Binding-site contacts:
Ligand atom NAT contacts residue PHE155 of chain 34.A at 3.9 Å.
Ligand atom NBB contacts residue TRP203 of chain 34.A at 3.9 Å.
Ligand atom CAG contacts residue ASN228 of chain 34.A at 3.2 Å.
Ligand atom CAK contacts residue PHE135 of chain 34.A at 3.6 Å (hydrophobic).
Ligand atom CAX contacts residue TRP203 of chain 34.A at 3.5 Å (hydrophobic).
Ligand atom CAL contacts residue PRO177 of chain 34.A at 3.7 Å (hydrophobic).
Ligand atom CAR contacts residue TYR201 of chain 34.A at 3.5 Å (hydrophobic).
Ligand atom CAA contacts residue VAL179 of chain 34.A at 3.3 Å (hydrophobic).
Ligand atom CAG contacts residue TRP203 of chain 34.A at 3.6 Å (hydrophobic).
Ligand atom OAB contacts residue ILE113 of chain 34.A at 3.2 Å (h-bond).
Ligand atom OAB contacts residue ASP112 of chain 34.A at 3.6 Å.
Ligand atom CAS contacts residue TRP203 of chain 34.A at 3.5 Å (hydrophobic).
Ligand atom CAA contacts residue TYR153 of chain 34.A at 3.7 Å (hydrophobic).
Ligand atom OAW contacts residue ILE111 of chain 34.A at 3.9 Å.
Ligand atom CAI contacts residue VAL192 of chain 34.A at 3.9 Å (hydrophobic).
Ligand atom CAC contacts residue PHE233 of chain 34.A at 3.9 Å (hydrophobic).
Ligand atom CAE contacts residue ASN228 of chain 34.A at 3.4 Å.
Ligand atom CBA contacts residue ASN228 of chain 34.A at 3.8 Å.
Ligand atom CAJ contacts residue PHE155 of chain 34.A at 3.8 Å (hydrophobic).
Ligand atom CAC contacts residue PHE137 of chain 34.A at 3.8 Å (hydrophobic).
Ligand atom CAE contacts residue GLN202 of chain 34.A at 3.4 Å.
Ligand atom CBA contacts residue TRP203 of chain 34.A at 3.3 Å (hydrophobic).
Ligand atom NBC contacts residue TRP203 of chain 34.A at 3.2 Å.
Ligand atom CAF contacts residue TRP203 of chain 34.A at 3.8 Å (hydrophobic).
Ligand atom CAL contacts residue PHE155 of chain 34.A at 3.7 Å (hydrophobic).
Ligand atom CAA contacts residue SER178 of chain 34.A at 3.5 Å.
Ligand atom CAS contacts residue TYR201 of chain 34.A at 3.7 Å (hydrophobic).
Ligand atom CAN contacts residue ILE111 of chain 34.A at 3.8 Å (hydrophobic).
Ligand atom CAS contacts residue ASN228 of chain 34.A at 3.7 Å.
Ligand atom CAI contacts residue PHE135 of chain 34.A at 3.7 Å (hydrophobic).
Ligand atom OAW contacts residue MET195 of chain 34.A at 3.3 Å.
Ligand atom CAF contacts residue ASP112 of chain 34.A at 3.6 Å.
Ligand atom CAG contacts residue GLN202 of chain 34.A at 3.5 Å.
Ligand atom CAD contacts residue THR114 of chain 34.A at 3.6 Å.
Ligand atom CAH contacts residue PHE155 of chain 34.A at 3.7 Å (hydrophobic).
Ligand atom CAD contacts residue ASP112 of chain 34.A at 3.7 Å.
Ligand atom OAB contacts residue TRP203 of chain 34.A at 3.8 Å.
Ligand atom CAP contacts residue ILE111 of chain 34.A at 3.6 Å (hydrophobic).
Ligand atom CAA contacts residue PRO177 of chain 34.A at 3.3 Å (hydrophobic).
Ligand atom CAP contacts residue PHE135 of chain 34.A at 3.6 Å (hydrophobic).

Sequence of chain 35.C:
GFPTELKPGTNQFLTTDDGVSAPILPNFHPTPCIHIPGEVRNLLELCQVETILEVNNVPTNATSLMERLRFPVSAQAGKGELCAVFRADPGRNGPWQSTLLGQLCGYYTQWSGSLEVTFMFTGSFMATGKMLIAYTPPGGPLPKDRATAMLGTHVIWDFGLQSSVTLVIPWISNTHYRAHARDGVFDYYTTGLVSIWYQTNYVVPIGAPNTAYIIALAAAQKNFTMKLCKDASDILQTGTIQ

Sequence of chain 34.C:
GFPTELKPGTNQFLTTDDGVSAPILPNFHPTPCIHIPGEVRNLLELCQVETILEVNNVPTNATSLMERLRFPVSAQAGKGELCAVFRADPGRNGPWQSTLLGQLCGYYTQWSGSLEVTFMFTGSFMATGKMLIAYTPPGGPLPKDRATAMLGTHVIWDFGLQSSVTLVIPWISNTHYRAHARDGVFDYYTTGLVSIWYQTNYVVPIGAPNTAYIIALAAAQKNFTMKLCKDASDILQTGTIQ

Sequence of chain 34.A:
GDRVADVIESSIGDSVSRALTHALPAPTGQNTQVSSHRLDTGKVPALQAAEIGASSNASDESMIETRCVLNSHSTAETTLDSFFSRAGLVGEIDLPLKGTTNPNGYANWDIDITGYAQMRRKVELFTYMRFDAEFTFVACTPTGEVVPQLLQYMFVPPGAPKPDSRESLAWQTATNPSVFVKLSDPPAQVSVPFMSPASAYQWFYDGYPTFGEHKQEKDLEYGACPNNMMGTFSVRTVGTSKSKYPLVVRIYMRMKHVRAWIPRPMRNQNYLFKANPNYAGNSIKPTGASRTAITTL

A small-molecule ligand and the protein it binds are described below.
Small molecule (SMILES): CCO/N=C/c1ccc(OCCCCCN2CCN(c3ccncc3)C2=O)cc1